The protein below binds the small molecule below.
Small molecule (SMILES): CC(=O)N[C@@H]1[C@@H](O)[C@H](O)[C@@H](CO)O[C@H]1O

Sequence of chain 1.O:
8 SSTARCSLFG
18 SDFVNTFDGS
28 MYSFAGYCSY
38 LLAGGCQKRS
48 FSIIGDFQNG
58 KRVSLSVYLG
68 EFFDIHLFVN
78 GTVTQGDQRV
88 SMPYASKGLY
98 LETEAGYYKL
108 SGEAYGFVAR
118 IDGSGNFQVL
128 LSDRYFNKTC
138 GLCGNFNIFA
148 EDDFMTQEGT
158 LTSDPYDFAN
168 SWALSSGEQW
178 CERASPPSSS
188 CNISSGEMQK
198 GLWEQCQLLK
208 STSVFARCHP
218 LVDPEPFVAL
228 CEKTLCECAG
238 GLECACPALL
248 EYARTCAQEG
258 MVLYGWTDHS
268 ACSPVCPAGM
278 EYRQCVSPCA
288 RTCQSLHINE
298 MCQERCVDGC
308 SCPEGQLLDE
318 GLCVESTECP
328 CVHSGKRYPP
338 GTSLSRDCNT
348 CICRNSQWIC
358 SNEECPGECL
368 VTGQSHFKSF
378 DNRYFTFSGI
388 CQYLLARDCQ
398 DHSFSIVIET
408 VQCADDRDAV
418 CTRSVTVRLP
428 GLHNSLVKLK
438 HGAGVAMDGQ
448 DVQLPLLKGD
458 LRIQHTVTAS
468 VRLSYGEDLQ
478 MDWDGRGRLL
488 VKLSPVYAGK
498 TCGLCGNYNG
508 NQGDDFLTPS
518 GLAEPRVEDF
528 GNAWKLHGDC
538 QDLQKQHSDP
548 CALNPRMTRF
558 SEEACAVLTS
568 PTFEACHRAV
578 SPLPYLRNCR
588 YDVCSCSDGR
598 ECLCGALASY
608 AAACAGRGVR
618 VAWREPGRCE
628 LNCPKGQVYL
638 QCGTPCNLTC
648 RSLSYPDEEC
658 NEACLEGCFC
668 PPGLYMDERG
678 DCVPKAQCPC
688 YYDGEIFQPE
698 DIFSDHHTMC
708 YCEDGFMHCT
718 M

Binding-site contacts:
Ligand atom O5 contacts residue PHE75 of chain 1.O at 4.4 Å.
Ligand atom N2 contacts residue ASN77 of chain 1.O at 3.1 Å (h-bond).
Ligand atom O7 contacts residue PHE75 of chain 1.O at 2.8 Å.
Ligand atom C1 contacts residue PHE75 of chain 1.O at 4.3 Å (hydrophobic).
Ligand atom O5 contacts residue THR79 of chain 1.O at 4.1 Å.
Ligand atom C8 contacts residue ASN77 of chain 1.O at 3.6 Å.
Ligand atom C3 contacts residue ASN77 of chain 1.O at 3.7 Å.
Ligand atom C7 contacts residue VAL60 of chain 1.O at 4.3 Å (hydrophobic).
Ligand atom O7 contacts residue ASN77 of chain 1.O at 2.9 Å (h-bond).
Ligand atom O6 contacts residue ARG86 of chain 1.O at 3.9 Å.
Ligand atom C1 contacts residue ASN77 of chain 1.O at 1.4 Å.
Ligand atom O5 contacts residue ASN77 of chain 1.O at 2.0 Å (h-bond).
Ligand atom O6 contacts residue ASN77 of chain 1.O at 4.5 Å.
Ligand atom C8 contacts residue VAL60 of chain 1.O at 3.8 Å (hydrophobic).
Ligand atom C8 contacts residue VAL76 of chain 1.O at 3.7 Å (hydrophobic).
Ligand atom C6 contacts residue ASN77 of chain 1.O at 4.4 Å.
Ligand atom O7 contacts residue VAL60 of chain 1.O at 4.2 Å.
Ligand atom C7 contacts residue ASN77 of chain 1.O at 3.0 Å.
Ligand atom C7 contacts residue PHE75 of chain 1.O at 4.0 Å (hydrophobic).
Ligand atom O6 contacts residue THR79 of chain 1.O at 3.6 Å (h-bond).
Ligand atom C4 contacts residue ASN77 of chain 1.O at 4.0 Å.
Ligand atom C2 contacts residue ASN77 of chain 1.O at 2.4 Å.
Ligand atom C5 contacts residue ASN77 of chain 1.O at 3.4 Å.
Ligand atom C2 contacts residue PHE75 of chain 1.O at 4.0 Å (hydrophobic).
Ligand atom O7 contacts residue VAL76 of chain 1.O at 3.8 Å.
Ligand atom C7 contacts residue VAL76 of chain 1.O at 4.2 Å (hydrophobic).